Binding-site contacts:
Ligand atom CG contacts residue TYR317 of chain 1.D at 3.5 Å (hydrophobic).
Ligand atom CB contacts residue THR352 of chain 1.D at 3.8 Å.
Ligand atom OD1 contacts residue GLY359 of chain 1.D at 2.9 Å (h-bond).
Ligand atom CA contacts residue THR398 of chain 1.D at 3.5 Å.
Ligand atom N contacts residue VAL355 of chain 1.D at 2.5 Å (h-bond).
Ligand atom OD1 contacts residue ASP394 of chain 1.D at 3.4 Å (salt-bridge).
Ligand atom OD1 contacts residue GLY357 of chain 1.D at 3.4 Å.
Ligand atom OD1 contacts residue ALA358 of chain 1.D at 3.6 Å (h-bond).
Ligand atom CB contacts residue ALA353 of chain 1.D at 3.8 Å (hydrophobic).
Ligand atom OD2 contacts residue THR314 of chain 1.D at 2.3 Å (h-bond).
Ligand atom O contacts residue ARG276 of chain 1.D at 3.7 Å.
Ligand atom C contacts residue ASN401 of chain 1.D at 3.8 Å.
Ligand atom CB contacts residue ASP394 of chain 1.D at 4.0 Å.
Ligand atom OD2 contacts residue TYR317 of chain 1.D at 3.5 Å (h-bond).
Ligand atom O contacts residue GLY354 of chain 1.D at 3.3 Å (h-bond).
Ligand atom OD1 contacts residue TYR317 of chain 1.D at 2.9 Å (h-bond).
Ligand atom OXT contacts residue ASN401 of chain 1.D at 2.7 Å (h-bond).
Ligand atom N contacts residue ASP394 of chain 1.D at 3.0 Å (salt-bridge).
Ligand atom CA contacts residue ARG276 of chain 1.D at 3.9 Å.
Ligand atom OXT contacts residue SER278 of chain 1.D at 3.8 Å.
Ligand atom O contacts residue SER277 of chain 1.D at 3.5 Å.
Ligand atom OXT contacts residue MET311 of chain 1.D at 3.1 Å.
Ligand atom O contacts residue SER278 of chain 1.D at 2.9 Å (h-bond).
Ligand atom CA contacts residue VAL355 of chain 1.D at 3.4 Å (hydrophobic).
Ligand atom OD2 contacts residue ASP394 of chain 1.D at 4.0 Å.
Ligand atom N contacts residue THR398 of chain 1.D at 3.8 Å.
Ligand atom CB contacts residue THR314 of chain 1.D at 3.8 Å.
Ligand atom CB contacts residue VAL355 of chain 1.D at 3.5 Å (hydrophobic).
Ligand atom N contacts residue PRO356 of chain 1.D at 3.4 Å.
Ligand atom CG contacts residue THR314 of chain 1.D at 3.3 Å.
Ligand atom CG contacts residue ASP394 of chain 1.D at 3.5 Å.
Ligand atom OXT contacts residue THR398 of chain 1.D at 3.6 Å.
Ligand atom C contacts residue THR398 of chain 1.D at 3.5 Å.
Ligand atom CG contacts residue GLY359 of chain 1.D at 3.6 Å.
Ligand atom O contacts residue THR398 of chain 1.D at 3.2 Å.
Ligand atom N contacts residue GLY357 of chain 1.D at 3.6 Å.
Ligand atom N contacts residue ARG276 of chain 1.D at 2.8 Å (salt-bridge).
Ligand atom CA contacts residue ASP394 of chain 1.D at 3.4 Å.
Ligand atom OD2 contacts residue ASN401 of chain 1.D at 3.8 Å.
Ligand atom C contacts residue MET311 of chain 1.D at 3.7 Å (hydrophobic).

This protein binds this small molecule.
Small molecule (SMILES): N[C@@H](CC(=O)O)C(=O)O

Sequence of chain 1.D:
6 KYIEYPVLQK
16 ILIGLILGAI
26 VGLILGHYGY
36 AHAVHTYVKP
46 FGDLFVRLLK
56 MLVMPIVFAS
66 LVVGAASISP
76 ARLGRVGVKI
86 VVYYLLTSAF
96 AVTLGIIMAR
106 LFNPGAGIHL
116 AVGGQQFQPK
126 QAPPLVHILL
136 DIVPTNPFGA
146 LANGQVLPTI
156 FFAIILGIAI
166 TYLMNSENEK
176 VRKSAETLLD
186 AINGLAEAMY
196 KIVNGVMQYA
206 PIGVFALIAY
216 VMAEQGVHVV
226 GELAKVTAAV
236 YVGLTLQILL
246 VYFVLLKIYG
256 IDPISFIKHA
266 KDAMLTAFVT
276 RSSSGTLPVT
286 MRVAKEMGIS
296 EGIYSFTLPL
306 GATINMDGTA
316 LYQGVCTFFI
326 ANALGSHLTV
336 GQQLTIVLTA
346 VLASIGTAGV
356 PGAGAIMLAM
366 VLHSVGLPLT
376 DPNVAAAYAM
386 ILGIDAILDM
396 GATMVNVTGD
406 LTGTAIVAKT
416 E